Sequence of chain 1.M:
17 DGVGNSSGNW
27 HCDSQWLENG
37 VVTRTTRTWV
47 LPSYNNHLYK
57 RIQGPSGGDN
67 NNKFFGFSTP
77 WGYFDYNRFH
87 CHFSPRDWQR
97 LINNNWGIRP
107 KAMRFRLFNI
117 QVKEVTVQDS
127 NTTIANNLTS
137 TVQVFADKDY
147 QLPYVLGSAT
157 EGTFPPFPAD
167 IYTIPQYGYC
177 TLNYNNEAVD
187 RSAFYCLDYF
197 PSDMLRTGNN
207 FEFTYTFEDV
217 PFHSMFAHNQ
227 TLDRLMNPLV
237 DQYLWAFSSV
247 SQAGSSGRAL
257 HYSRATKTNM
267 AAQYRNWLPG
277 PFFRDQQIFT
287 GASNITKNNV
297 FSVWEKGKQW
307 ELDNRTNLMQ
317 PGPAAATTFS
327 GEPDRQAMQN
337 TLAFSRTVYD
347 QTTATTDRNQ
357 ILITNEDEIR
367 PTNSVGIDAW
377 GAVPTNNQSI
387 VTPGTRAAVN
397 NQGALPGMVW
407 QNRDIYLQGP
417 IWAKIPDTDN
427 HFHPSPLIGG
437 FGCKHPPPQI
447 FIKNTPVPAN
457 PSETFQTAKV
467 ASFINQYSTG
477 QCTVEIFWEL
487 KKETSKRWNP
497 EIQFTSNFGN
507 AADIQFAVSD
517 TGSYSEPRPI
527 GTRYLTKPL

Sequence of chain 1.C:
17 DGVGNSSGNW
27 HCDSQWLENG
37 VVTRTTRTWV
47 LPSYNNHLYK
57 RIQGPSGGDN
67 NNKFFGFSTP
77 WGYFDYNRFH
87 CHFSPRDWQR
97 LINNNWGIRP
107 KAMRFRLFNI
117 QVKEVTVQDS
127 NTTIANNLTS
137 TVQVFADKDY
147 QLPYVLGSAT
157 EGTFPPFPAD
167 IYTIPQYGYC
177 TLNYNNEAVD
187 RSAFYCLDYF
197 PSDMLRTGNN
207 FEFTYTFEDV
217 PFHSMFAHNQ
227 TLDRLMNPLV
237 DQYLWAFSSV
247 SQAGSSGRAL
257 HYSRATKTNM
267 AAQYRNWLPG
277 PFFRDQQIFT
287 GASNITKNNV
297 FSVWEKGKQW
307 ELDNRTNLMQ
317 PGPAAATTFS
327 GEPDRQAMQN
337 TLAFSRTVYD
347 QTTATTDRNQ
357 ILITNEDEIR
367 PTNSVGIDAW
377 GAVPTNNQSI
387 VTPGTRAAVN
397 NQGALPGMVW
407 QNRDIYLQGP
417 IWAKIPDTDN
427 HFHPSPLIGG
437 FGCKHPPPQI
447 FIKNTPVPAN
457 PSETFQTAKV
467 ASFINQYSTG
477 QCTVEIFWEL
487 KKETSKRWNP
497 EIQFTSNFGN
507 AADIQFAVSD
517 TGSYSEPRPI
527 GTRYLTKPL

Binding-site contacts:
Ligand atom P contacts residue ASP425 of chain 1.C at 3.7 Å.
Ligand atom O2P contacts residue ASN426 of chain 1.C at 3.3 Å.
Ligand atom N6 contacts residue SER431 of chain 1.M at 3.3 Å.
Ligand atom O4' contacts residue ASN426 of chain 1.C at 4.0 Å.
Ligand atom C6 contacts residue PRO430 of chain 1.M at 3.7 Å (hydrophobic).
Ligand atom N3 contacts residue PRO217 of chain 1.M at 3.9 Å.
Ligand atom C2 contacts residue GLY438 of chain 1.M at 3.9 Å.
Ligand atom C2 contacts residue PRO430 of chain 1.M at 3.8 Å (hydrophobic).
Ligand atom O5' contacts residue HIS429 of chain 1.M at 4.2 Å.
Ligand atom N7 contacts residue ASN426 of chain 1.C at 3.5 Å (h-bond).
Ligand atom C6 contacts residue SER431 of chain 1.M at 3.8 Å.
Ligand atom O2P contacts residue ASP425 of chain 1.C at 3.2 Å (salt-bridge).
Ligand atom C2' contacts residue HIS429 of chain 1.M at 3.7 Å.
Ligand atom C5' contacts residue HIS427 of chain 1.C at 4.0 Å.
Ligand atom C5 contacts residue SER431 of chain 1.M at 4.0 Å.
Ligand atom N1 contacts residue PRO430 of chain 1.M at 3.5 Å (h-bond).
Ligand atom N9 contacts residue PRO217 of chain 1.M at 4.2 Å.
Ligand atom C8 contacts residue ASP425 of chain 1.C at 4.1 Å.
Ligand atom N6 contacts residue GLY436 of chain 1.M at 3.8 Å.
Ligand atom N9 contacts residue ASN426 of chain 1.C at 4.1 Å.
Ligand atom N1 contacts residue PRO217 of chain 1.M at 4.1 Å.
Ligand atom C6 contacts residue PRO217 of chain 1.M at 4.0 Å (hydrophobic).
Ligand atom N7 contacts residue ASN408 of chain 1.M at 3.5 Å (h-bond).
Ligand atom C5 contacts residue PRO217 of chain 1.M at 3.8 Å (hydrophobic).
Ligand atom N1 contacts residue GLY438 of chain 1.M at 3.7 Å.
Ligand atom C8 contacts residue ASN426 of chain 1.C at 3.0 Å.
Ligand atom C2 contacts residue PRO217 of chain 1.M at 3.8 Å (hydrophobic).
Ligand atom N3 contacts residue PRO430 of chain 1.M at 4.1 Å.
Ligand atom N6 contacts residue PRO430 of chain 1.M at 4.1 Å.
Ligand atom C4 contacts residue PRO217 of chain 1.M at 3.8 Å (hydrophobic).
Ligand atom N6 contacts residue ASN408 of chain 1.M at 3.9 Å.
Ligand atom C4' contacts residue HIS429 of chain 1.M at 3.9 Å.
Ligand atom C5' contacts residue HIS429 of chain 1.M at 3.1 Å.
Ligand atom N6 contacts residue PRO432 of chain 1.M at 4.0 Å.
Ligand atom O2P contacts residue HIS427 of chain 1.C at 3.1 Å.
Ligand atom C3' contacts residue HIS429 of chain 1.M at 3.7 Å.
Ligand atom O4' contacts residue HIS429 of chain 1.M at 4.0 Å.
Ligand atom N7 contacts residue SER431 of chain 1.M at 3.8 Å.
Ligand atom N6 contacts residue GLY438 of chain 1.M at 4.2 Å.
Ligand atom C2' contacts residue PRO430 of chain 1.M at 3.5 Å (hydrophobic).

This small molecule binds to this protein.
Small molecule (SMILES): Nc1ncnc2c1ncn2[C@H]1C[C@H](O)[C@@H](COP(=O)(O)O)O1